This protein binds this small molecule.
Small molecule (SMILES): CC(=O)N[C@@H]1[C@@H](O)[C@H](O)[C@@H](CO)O[C@H]1O

Sequence of chain 1.A:
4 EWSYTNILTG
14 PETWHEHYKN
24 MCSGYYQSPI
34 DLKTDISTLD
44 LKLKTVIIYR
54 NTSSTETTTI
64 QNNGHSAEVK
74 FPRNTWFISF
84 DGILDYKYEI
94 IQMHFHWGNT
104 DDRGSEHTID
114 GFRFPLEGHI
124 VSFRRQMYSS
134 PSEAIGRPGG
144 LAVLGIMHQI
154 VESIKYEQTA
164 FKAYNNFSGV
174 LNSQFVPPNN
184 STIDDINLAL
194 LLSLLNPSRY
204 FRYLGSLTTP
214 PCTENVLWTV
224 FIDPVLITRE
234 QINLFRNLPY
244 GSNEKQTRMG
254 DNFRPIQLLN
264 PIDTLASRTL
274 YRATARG

Binding-site contacts:
Ligand atom C2 contacts residue ASN54 of chain 1.A at 2.4 Å.
Ligand atom C1 contacts residue ASN54 of chain 1.A at 1.5 Å.
Ligand atom C8 contacts residue PHE80 of chain 1.A at 4.2 Å (hydrophobic).
Ligand atom C7 contacts residue PHE80 of chain 1.A at 4.2 Å (hydrophobic).
Ligand atom C5 contacts residue ASN54 of chain 1.A at 3.7 Å.
Ligand atom O7 contacts residue PHE80 of chain 1.A at 3.8 Å.
Ligand atom C7 contacts residue ARG128 of chain 1.A at 3.9 Å.
Ligand atom C3 contacts residue ASN54 of chain 1.A at 3.8 Å.
Ligand atom C6 contacts residue SER56 of chain 1.A at 3.6 Å.
Ligand atom O7 contacts residue ASN54 of chain 1.A at 4.0 Å.
Ligand atom C1 contacts residue ASN77 of chain 1.A at 3.9 Å.
Ligand atom O7 contacts residue ARG128 of chain 1.A at 3.0 Å (salt-bridge).
Ligand atom C7 contacts residue ASN54 of chain 1.A at 3.6 Å.
Ligand atom O7 contacts residue ASN77 of chain 1.A at 3.1 Å.
Ligand atom C4 contacts residue ASN54 of chain 1.A at 4.3 Å.
Ligand atom O6 contacts residue SER57 of chain 1.A at 4.2 Å.
Ligand atom O6 contacts residue SER56 of chain 1.A at 4.1 Å.
Ligand atom C6 contacts residue SER57 of chain 1.A at 4.5 Å.
Ligand atom N2 contacts residue ASN54 of chain 1.A at 2.9 Å (h-bond).
Ligand atom C2 contacts residue ASN77 of chain 1.A at 4.0 Å.
Ligand atom O5 contacts residue ASN77 of chain 1.A at 4.1 Å.
Ligand atom C8 contacts residue TYR89 of chain 1.A at 3.5 Å (hydrophobic).
Ligand atom N2 contacts residue ASN77 of chain 1.A at 4.3 Å.
Ligand atom O5 contacts residue SER56 of chain 1.A at 4.0 Å.
Ligand atom C1 contacts residue SER56 of chain 1.A at 4.2 Å.
Ligand atom C7 contacts residue ASN77 of chain 1.A at 4.1 Å.
Ligand atom C8 contacts residue ARG128 of chain 1.A at 3.8 Å.
Ligand atom C5 contacts residue SER56 of chain 1.A at 4.0 Å.
Ligand atom O5 contacts residue SER57 of chain 1.A at 4.0 Å.
Ligand atom O5 contacts residue ASN54 of chain 1.A at 2.4 Å (h-bond).